A small-molecule ligand and the protein it binds are described below.
Small molecule (SMILES): CCc1nc(N)nc(N)c1-c1ccc2c(c1)N(CCNC(C)=O)C(=O)C(C)(C)S2

Sequence of chain 1.B:
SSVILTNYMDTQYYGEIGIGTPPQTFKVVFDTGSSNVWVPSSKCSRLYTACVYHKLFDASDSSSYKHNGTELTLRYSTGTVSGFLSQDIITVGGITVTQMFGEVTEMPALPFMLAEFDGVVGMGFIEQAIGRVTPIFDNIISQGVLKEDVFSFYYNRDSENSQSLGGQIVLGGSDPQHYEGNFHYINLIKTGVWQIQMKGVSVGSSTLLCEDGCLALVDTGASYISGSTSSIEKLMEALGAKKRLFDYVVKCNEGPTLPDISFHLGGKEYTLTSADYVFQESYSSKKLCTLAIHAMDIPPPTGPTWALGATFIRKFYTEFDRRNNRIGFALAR

Binding-site contacts:
Ligand atom N6 contacts residue GLY221 of chain 1.B at 2.8 Å (h-bond).
Ligand atom N4 contacts residue ASP219 of chain 1.B at 2.9 Å (salt-bridge).
Ligand atom C4 contacts residue TYR76 of chain 1.B at 3.7 Å (hydrophobic).
Ligand atom C8 contacts residue THR78 of chain 1.B at 3.3 Å.
Ligand atom C17 contacts residue THR11 of chain 1.B at 3.3 Å.
Ligand atom C19 contacts residue THR220 of chain 1.B at 3.1 Å.
Ligand atom C13 contacts residue GLY221 of chain 1.B at 3.2 Å.
Ligand atom N3 contacts residue SER77 of chain 1.B at 3.1 Å.
Ligand atom C17 contacts residue GLY221 of chain 1.B at 3.5 Å.
Ligand atom C5 contacts residue TYR76 of chain 1.B at 3.5 Å (hydrophobic).
Ligand atom N6 contacts residue THR11 of chain 1.B at 3.1 Å (h-bond).
Ligand atom N2 contacts residue TYR76 of chain 1.B at 3.6 Å.
Ligand atom N6 contacts residue SER223 of chain 1.B at 3.6 Å (h-bond).
Ligand atom S1 contacts residue PRO111 of chain 1.B at 3.2 Å.
Ligand atom C2 contacts residue ASP219 of chain 1.B at 3.4 Å.
Ligand atom C6 contacts residue VAL120 of chain 1.B at 3.7 Å (hydrophobic).
Ligand atom C3 contacts residue TYR76 of chain 1.B at 3.4 Å (hydrophobic).
Ligand atom O1 contacts residue VAL29 of chain 1.B at 3.0 Å.
Ligand atom C19 contacts residue ALA222 of chain 1.B at 3.4 Å (hydrophobic).
Ligand atom C16 contacts residue THR11 of chain 1.B at 3.5 Å.
Ligand atom C20 contacts residue ALA115 of chain 1.B at 3.2 Å (hydrophobic).
Ligand atom C2 contacts residue ASP31 of chain 1.B at 3.1 Å.
Ligand atom N2 contacts residue ASP31 of chain 1.B at 3.0 Å (salt-bridge).
Ligand atom O1 contacts residue TYR13 of chain 1.B at 3.4 Å (h-bond).
Ligand atom C20 contacts residue GLN12 of chain 1.B at 3.6 Å.
Ligand atom C7 contacts residue THR78 of chain 1.B at 3.5 Å.
Ligand atom C13 contacts residue THR11 of chain 1.B at 3.7 Å.
Ligand atom N4 contacts residue GLY33 of chain 1.B at 3.6 Å.
Ligand atom O4 contacts residue THR11 of chain 1.B at 3.7 Å.
Ligand atom C16 contacts residue SER223 of chain 1.B at 3.1 Å.
Ligand atom C5 contacts residue VAL120 of chain 1.B at 3.7 Å (hydrophobic).
Ligand atom C9 contacts residue THR78 of chain 1.B at 3.7 Å.
Ligand atom N4 contacts residue ASP31 of chain 1.B at 2.5 Å (salt-bridge).
Ligand atom C7 contacts residue TYR76 of chain 1.B at 3.5 Å (hydrophobic).
Ligand atom N1 contacts residue SER77 of chain 1.B at 3.6 Å.
Ligand atom C6 contacts residue VAL29 of chain 1.B at 3.6 Å (hydrophobic).
Ligand atom O4 contacts residue GLN12 of chain 1.B at 3.1 Å.
Ligand atom N1 contacts residue ASP219 of chain 1.B at 3.5 Å (salt-bridge).
Ligand atom C19 contacts residue GLY221 of chain 1.B at 3.5 Å.
Ligand atom C20 contacts residue LEU114 of chain 1.B at 3.6 Å (hydrophobic).